A small-molecule ligand and the protein it binds are described below.
Small molecule (SMILES): [H]/N=C(\N)N[C@H](CC(C)C)C(=O)NCC(=O)N1CCC(c2cc(-c3ccc(OCc4ccc(C(=O)O)o4)c(Cl)c3Cl)nn2C)CC1

Binding-site contacts:
Ligand atom C25 contacts residue LYS43 of chain 1.C at 3.5 Å.
Ligand atom C17 contacts residue TYR45 of chain 1.C at 3.7 Å (hydrophobic).
Ligand atom N4 contacts residue GLU62 of chain 1.C at 2.8 Å (salt-bridge).
Ligand atom N1 contacts residue TYR45 of chain 1.C at 3.4 Å.
Ligand atom N1 contacts residue PRO65 of chain 1.C at 3.6 Å.
Ligand atom C21 contacts residue LEU72 of chain 1.C at 3.6 Å (hydrophobic).
Ligand atom C17 contacts residue GLU62 of chain 1.C at 3.5 Å.
Ligand atom CL8 contacts residue THR41 of chain 1.C at 3.1 Å.
Ligand atom C20 contacts residue LYS35 of chain 1.C at 3.4 Å.
Ligand atom O44 contacts residue PHE42 of chain 1.C at 3.3 Å.
Ligand atom C36 contacts residue LYS43 of chain 1.C at 3.8 Å.
Ligand atom C16 contacts residue LEU72 of chain 1.C at 3.9 Å (hydrophobic).
Ligand atom C35 contacts residue LEU72 of chain 1.C at 3.5 Å (hydrophobic).
Ligand atom C39 contacts residue ARG38 of chain 1.C at 3.9 Å.
Ligand atom C24 contacts residue LEU72 of chain 1.C at 3.6 Å (hydrophobic).
Ligand atom C27 contacts residue PHE42 of chain 1.C at 3.9 Å (hydrophobic).
Ligand atom N1 contacts residue GLU62 of chain 1.C at 2.7 Å (salt-bridge).
Ligand atom O41 contacts residue LYS35 of chain 1.C at 3.1 Å (salt-bridge).
Ligand atom O40 contacts residue LYS35 of chain 1.C at 3.4 Å.
Ligand atom C30 contacts residue LEU72 of chain 1.C at 3.8 Å (hydrophobic).
Ligand atom N4 contacts residue PRO65 of chain 1.C at 3.7 Å.
Ligand atom C33 contacts residue LEU72 of chain 1.C at 3.7 Å (hydrophobic).
Ligand atom C10 contacts residue LEU72 of chain 1.C at 3.8 Å (hydrophobic).
Ligand atom O43 contacts residue LEU72 of chain 1.C at 2.9 Å (h-bond).
Ligand atom C38 contacts residue LYS43 of chain 1.C at 3.6 Å.
Ligand atom CL9 contacts residue MET39 of chain 1.C at 3.3 Å.
Ligand atom C38 contacts residue TYR45 of chain 1.C at 3.7 Å (hydrophobic).
Ligand atom C12 contacts residue LYS35 of chain 1.C at 3.7 Å.
Ligand atom C32 contacts residue TYR45 of chain 1.C at 3.7 Å (hydrophobic).
Ligand atom O44 contacts residue LYS43 of chain 1.C at 3.2 Å (salt-bridge).
Ligand atom C24 contacts residue ARG38 of chain 1.C at 4.0 Å.
Ligand atom CL8 contacts residue MET39 of chain 1.C at 3.1 Å.
Ligand atom C11 contacts residue LEU72 of chain 1.C at 3.9 Å (hydrophobic).
Ligand atom C28 contacts residue PHE42 of chain 1.C at 3.7 Å (hydrophobic).
Ligand atom N5 contacts residue TYR45 of chain 1.C at 3.9 Å.
Ligand atom C14 contacts residue PHE42 of chain 1.C at 3.7 Å (hydrophobic).
Ligand atom C12 contacts residue ARG38 of chain 1.C at 3.7 Å.
Ligand atom N4 contacts residue LYS43 of chain 1.C at 3.1 Å (salt-bridge).
Ligand atom C38 contacts residue THR111 of chain 1.C at 3.7 Å.
Ligand atom CL9 contacts residue ARG38 of chain 1.C at 3.7 Å.

Sequence of chain 1.C:
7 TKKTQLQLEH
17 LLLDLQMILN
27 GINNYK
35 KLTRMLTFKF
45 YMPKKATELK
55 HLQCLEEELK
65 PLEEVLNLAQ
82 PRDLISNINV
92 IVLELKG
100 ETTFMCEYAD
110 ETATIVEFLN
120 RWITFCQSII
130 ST